This small molecule binds to this protein.
Small molecule (SMILES): CC(=O)N[C@@H]1[C@@H](O)[C@H](O)[C@@H](CO)O[C@H]1O

Sequence of chain 3.C:
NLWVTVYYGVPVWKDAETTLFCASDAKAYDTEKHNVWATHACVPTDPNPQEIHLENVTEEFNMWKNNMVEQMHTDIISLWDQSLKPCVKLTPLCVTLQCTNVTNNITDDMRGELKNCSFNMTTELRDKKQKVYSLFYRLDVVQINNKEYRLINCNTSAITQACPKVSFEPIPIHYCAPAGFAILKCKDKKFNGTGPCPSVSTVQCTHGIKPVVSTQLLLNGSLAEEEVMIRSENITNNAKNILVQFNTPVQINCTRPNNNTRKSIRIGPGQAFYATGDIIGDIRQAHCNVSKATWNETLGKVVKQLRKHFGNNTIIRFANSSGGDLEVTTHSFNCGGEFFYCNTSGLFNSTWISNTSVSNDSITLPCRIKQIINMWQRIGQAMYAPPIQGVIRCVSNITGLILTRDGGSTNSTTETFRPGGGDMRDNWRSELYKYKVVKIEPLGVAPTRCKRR

Binding-site contacts:
Ligand atom C8 contacts residue ASN232 of chain 3.C at 3.4 Å.
Ligand atom O7 contacts residue ASN232 of chain 3.C at 3.8 Å.
Ligand atom O7 contacts residue ASN416 of chain 3.C at 3.1 Å (h-bond).
Ligand atom C8 contacts residue NAG1 of chain 3.V at 3.6 Å.
Ligand atom C3 contacts residue ASN416 of chain 3.C at 3.8 Å.
Ligand atom C7 contacts residue ASN416 of chain 3.C at 3.2 Å.
Ligand atom C8 contacts residue SER415 of chain 3.C at 4.5 Å.
Ligand atom O5 contacts residue PRO261 of chain 3.C at 3.8 Å.
Ligand atom C7 contacts residue ASN232 of chain 3.C at 4.0 Å.
Ligand atom C1 contacts residue PRO261 of chain 3.C at 4.5 Å (hydrophobic).
Ligand atom C4 contacts residue ASN416 of chain 3.C at 4.2 Å.
Ligand atom C8 contacts residue ASN416 of chain 3.C at 4.4 Å.
Ligand atom C5 contacts residue ASN416 of chain 3.C at 3.7 Å.
Ligand atom O5 contacts residue ASN416 of chain 3.C at 2.4 Å (h-bond).
Ligand atom C1 contacts residue ASN416 of chain 3.C at 1.4 Å.
Ligand atom N2 contacts residue ASN416 of chain 3.C at 2.9 Å (h-bond).
Ligand atom C2 contacts residue ASN416 of chain 3.C at 2.5 Å.